Sequence of chain 1.A:
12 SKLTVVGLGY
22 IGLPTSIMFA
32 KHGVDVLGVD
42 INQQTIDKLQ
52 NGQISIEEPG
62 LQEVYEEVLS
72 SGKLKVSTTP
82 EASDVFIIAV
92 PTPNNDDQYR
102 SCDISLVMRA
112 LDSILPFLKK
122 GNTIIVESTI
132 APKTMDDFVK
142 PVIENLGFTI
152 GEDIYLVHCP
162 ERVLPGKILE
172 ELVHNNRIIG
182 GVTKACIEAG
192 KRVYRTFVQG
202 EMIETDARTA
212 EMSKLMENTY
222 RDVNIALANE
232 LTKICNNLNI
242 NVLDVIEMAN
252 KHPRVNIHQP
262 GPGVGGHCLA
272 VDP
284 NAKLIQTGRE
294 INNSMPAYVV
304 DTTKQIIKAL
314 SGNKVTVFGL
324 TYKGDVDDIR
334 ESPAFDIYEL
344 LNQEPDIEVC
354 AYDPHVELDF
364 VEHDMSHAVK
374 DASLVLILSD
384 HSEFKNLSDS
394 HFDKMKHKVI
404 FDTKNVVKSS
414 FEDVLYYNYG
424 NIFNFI

Sequence of chain 1.B:
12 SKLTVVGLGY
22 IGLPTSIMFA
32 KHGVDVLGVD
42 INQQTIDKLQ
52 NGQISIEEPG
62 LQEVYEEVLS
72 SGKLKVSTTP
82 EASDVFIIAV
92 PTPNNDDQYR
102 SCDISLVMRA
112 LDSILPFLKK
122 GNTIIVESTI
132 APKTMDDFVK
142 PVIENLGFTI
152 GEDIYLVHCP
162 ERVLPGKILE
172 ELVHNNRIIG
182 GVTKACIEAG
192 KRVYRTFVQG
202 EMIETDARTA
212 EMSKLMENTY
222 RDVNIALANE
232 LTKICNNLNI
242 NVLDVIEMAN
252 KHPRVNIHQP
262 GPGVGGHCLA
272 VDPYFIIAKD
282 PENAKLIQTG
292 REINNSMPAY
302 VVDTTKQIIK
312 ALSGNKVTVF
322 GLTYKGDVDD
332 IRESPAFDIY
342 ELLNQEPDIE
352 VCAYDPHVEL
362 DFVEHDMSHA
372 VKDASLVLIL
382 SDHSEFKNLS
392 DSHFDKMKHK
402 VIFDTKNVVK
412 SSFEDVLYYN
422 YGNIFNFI

Binding-site contacts:
Ligand atom C2 contacts residue PDC1 of chain 1.K at 3.2 Å.
Ligand atom O4 contacts residue PDC1 of chain 1.K at 3.0 Å (h-bond).
Ligand atom O3 contacts residue ARG255 of chain 1.A at 3.9 Å.
Ligand atom O4 contacts residue ARG255 of chain 1.A at 3.2 Å (salt-bridge).
Ligand atom O4 contacts residue EU1 of chain 1.H at 3.4 Å.
Ligand atom C6 contacts residue ARG255 of chain 1.A at 4.3 Å.
Ligand atom C6 contacts residue PDC1 of chain 1.K at 3.9 Å.
Ligand atom C3 contacts residue PDC1 of chain 1.L at 4.0 Å.
Ligand atom C3 contacts residue PDC1 of chain 1.K at 4.0 Å.
Ligand atom N1 contacts residue EU1 of chain 1.H at 1.9 Å.
Ligand atom N1 contacts residue PDC1 of chain 1.L at 2.6 Å (h-bond).
Ligand atom C2 contacts residue EU1 of chain 1.H at 2.5 Å.
Ligand atom C8 contacts residue PDC1 of chain 1.L at 3.9 Å.
Ligand atom O1 contacts residue PDC1 of chain 1.L at 4.1 Å.
Ligand atom C3 contacts residue LYS326 of chain 1.B at 4.4 Å.
Ligand atom C5 contacts residue PDC1 of chain 1.L at 4.2 Å.
Ligand atom N1 contacts residue PDC1 of chain 1.K at 3.1 Å (h-bond).
Ligand atom C7 contacts residue PDC1 of chain 1.K at 3.1 Å.
Ligand atom O2 contacts residue EU1 of chain 1.H at 1.5 Å.
Ligand atom O2 contacts residue PDC1 of chain 1.K at 3.0 Å (h-bond).
Ligand atom O1 contacts residue EU1 of chain 1.H at 3.5 Å.
Ligand atom O1 contacts residue HIS268 of chain 1.B at 4.4 Å.
Ligand atom C3 contacts residue ARG222 of chain 1.B at 4.0 Å.
Ligand atom C2 contacts residue PDC1 of chain 1.L at 3.0 Å.
Ligand atom C8 contacts residue EU1 of chain 1.H at 3.7 Å.
Ligand atom O2 contacts residue PDC1 of chain 1.L at 2.3 Å (h-bond).
Ligand atom C5 contacts residue EU1 of chain 1.H at 4.3 Å.
Ligand atom C7 contacts residue LYS326 of chain 1.B at 4.1 Å.
Ligand atom O1 contacts residue ARG222 of chain 1.B at 3.6 Å (salt-bridge).
Ligand atom C6 contacts residue PDC1 of chain 1.L at 3.4 Å.
Ligand atom C7 contacts residue PDC1 of chain 1.L at 3.2 Å.
Ligand atom C7 contacts residue ARG222 of chain 1.B at 4.3 Å.
Ligand atom O4 contacts residue PDC1 of chain 1.L at 4.0 Å.
Ligand atom C3 contacts residue EU1 of chain 1.H at 3.9 Å.
Ligand atom O1 contacts residue PDC1 of chain 1.K at 3.8 Å.
Ligand atom O1 contacts residue LYS326 of chain 1.B at 3.7 Å.
Ligand atom C7 contacts residue EU1 of chain 1.H at 2.3 Å.
Ligand atom C6 contacts residue EU1 of chain 1.H at 3.1 Å.
Ligand atom C8 contacts residue PDC1 of chain 1.K at 3.8 Å.
Ligand atom C8 contacts residue ARG255 of chain 1.A at 3.6 Å.

A protein and the small-molecule ligand that binds it are described below.
Small molecule (SMILES): O=C(O)c1cccc(C(=O)O)n1